Binding-site contacts:
Ligand atom C7 contacts residue ASN294 of chain 1.A at 3.4 Å.
Ligand atom C5 contacts residue ASN294 of chain 1.A at 3.6 Å.
Ligand atom C8 contacts residue ASN294 of chain 1.A at 4.5 Å.
Ligand atom O7 contacts residue ASN294 of chain 1.A at 3.5 Å (h-bond).
Ligand atom C4 contacts residue ASN294 of chain 1.A at 4.2 Å.
Ligand atom C3 contacts residue ASN294 of chain 1.A at 3.9 Å.
Ligand atom C8 contacts residue ALA529 of chain 1.A at 4.3 Å (hydrophobic).
Ligand atom C7 contacts residue ALA529 of chain 1.A at 4.3 Å (hydrophobic).
Ligand atom C2 contacts residue ASN294 of chain 1.A at 2.5 Å.
Ligand atom N2 contacts residue ASN294 of chain 1.A at 3.0 Å (h-bond).
Ligand atom O5 contacts residue ASN294 of chain 1.A at 2.4 Å (h-bond).
Ligand atom O7 contacts residue ALA529 of chain 1.A at 3.9 Å.
Ligand atom C1 contacts residue ASN294 of chain 1.A at 1.4 Å.

Sequence of chain 1.A:
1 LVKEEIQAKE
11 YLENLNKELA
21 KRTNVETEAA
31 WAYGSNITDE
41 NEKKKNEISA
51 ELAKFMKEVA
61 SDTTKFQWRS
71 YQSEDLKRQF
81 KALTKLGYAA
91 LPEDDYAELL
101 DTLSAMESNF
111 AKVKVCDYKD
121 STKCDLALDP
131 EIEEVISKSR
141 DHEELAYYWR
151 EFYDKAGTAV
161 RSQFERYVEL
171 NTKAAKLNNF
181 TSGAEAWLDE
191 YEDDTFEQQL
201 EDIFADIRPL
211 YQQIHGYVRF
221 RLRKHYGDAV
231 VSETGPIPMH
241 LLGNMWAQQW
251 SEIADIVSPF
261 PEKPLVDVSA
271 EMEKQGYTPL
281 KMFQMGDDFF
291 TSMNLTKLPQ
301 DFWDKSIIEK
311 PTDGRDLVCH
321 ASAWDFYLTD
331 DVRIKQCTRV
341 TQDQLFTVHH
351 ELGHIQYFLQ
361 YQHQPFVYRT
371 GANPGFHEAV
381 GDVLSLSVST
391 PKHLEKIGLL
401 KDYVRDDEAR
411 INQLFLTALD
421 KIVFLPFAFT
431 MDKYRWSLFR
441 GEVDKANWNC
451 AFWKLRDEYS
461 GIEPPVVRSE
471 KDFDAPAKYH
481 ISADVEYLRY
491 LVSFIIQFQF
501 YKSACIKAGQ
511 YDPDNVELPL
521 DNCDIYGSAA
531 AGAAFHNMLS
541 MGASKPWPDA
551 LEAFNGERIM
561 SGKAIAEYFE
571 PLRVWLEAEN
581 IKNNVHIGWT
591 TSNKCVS

The protein below binds the small molecule below.
Small molecule (SMILES): CC(=O)N[C@@H]1[C@@H](O)[C@H](O)[C@@H](CO)O[C@H]1O